The small molecule below binds the protein below.
Small molecule (SMILES): COc1ncc(C2CC2)nc1C(=O)NCCc1nc(-c2cccnc2)n[nH]1

Binding-site contacts:
Ligand atom C17 contacts residue ILE246 of chain 1.A at 3.4 Å (hydrophobic).
Ligand atom C16 contacts residue GLN280 of chain 1.A at 3.4 Å.
Ligand atom N9 contacts residue PHE283 of chain 1.A at 3.4 Å.
Ligand atom C24 contacts residue GLY282 of chain 1.A at 4.0 Å.
Ligand atom C12 contacts residue PHE283 of chain 1.A at 3.4 Å (hydrophobic).
Ligand atom C23 contacts residue PHE283 of chain 1.A at 3.9 Å (hydrophobic).
Ligand atom C7 contacts residue PHE283 of chain 1.A at 3.9 Å (hydrophobic).
Ligand atom C19 contacts residue TYR78 of chain 1.A at 3.4 Å (hydrophobic).
Ligand atom C23 contacts residue MET267 of chain 1.A at 3.7 Å (hydrophobic).
Ligand atom N5 contacts residue PHE283 of chain 1.A at 3.9 Å.
Ligand atom C12 contacts residue PHE250 of chain 1.A at 3.7 Å (hydrophobic).
Ligand atom C11 contacts residue PHE283 of chain 1.A at 3.5 Å (hydrophobic).
Ligand atom O15 contacts residue PHE283 of chain 1.A at 3.5 Å.
Ligand atom N6 contacts residue PHE283 of chain 1.A at 3.8 Å.
Ligand atom C10 contacts residue PHE283 of chain 1.A at 3.3 Å (hydrophobic).
Ligand atom N3 contacts residue PHE193 of chain 1.A at 3.9 Å.
Ligand atom N14 contacts residue PHE250 of chain 1.A at 3.6 Å.
Ligand atom N26 contacts residue ALA286 of chain 1.A at 3.5 Å.
Ligand atom C19 contacts residue ILE246 of chain 1.A at 3.5 Å (hydrophobic).
Ligand atom C24 contacts residue PHE283 of chain 1.A at 3.6 Å (hydrophobic).
Ligand atom C17 contacts residue VAL232 of chain 1.A at 3.9 Å (hydrophobic).
Ligand atom N6 contacts residue GLN280 of chain 1.A at 3.0 Å (h-bond).
Ligand atom N2 contacts residue LEU189 of chain 1.A at 3.6 Å.
Ligand atom C8 contacts residue ILE246 of chain 1.A at 3.9 Å (hydrophobic).
Ligand atom C16 contacts residue MET267 of chain 1.A at 3.9 Å (hydrophobic).
Ligand atom N14 contacts residue MET267 of chain 1.A at 3.9 Å.
Ligand atom N14 contacts residue PHE283 of chain 1.A at 3.8 Å.
Ligand atom N5 contacts residue MET267 of chain 1.A at 3.9 Å.
Ligand atom O15 contacts residue MET267 of chain 1.A at 3.8 Å.
Ligand atom C25 contacts residue PHE283 of chain 1.A at 3.6 Å (hydrophobic).
Ligand atom C20 contacts residue PHE250 of chain 1.A at 3.9 Å (hydrophobic).
Ligand atom O15 contacts residue PHE250 of chain 1.A at 3.9 Å.
Ligand atom C1 contacts residue LEU189 of chain 1.A at 3.8 Å (hydrophobic).
Ligand atom C21 contacts residue LEU189 of chain 1.A at 3.7 Å (hydrophobic).
Ligand atom C27 contacts residue VAL287 of chain 1.A at 3.8 Å (hydrophobic).
Ligand atom C16 contacts residue TYR247 of chain 1.A at 3.2 Å (hydrophobic).
Ligand atom C8 contacts residue PHE283 of chain 1.A at 3.7 Å (hydrophobic).
Ligand atom C25 contacts residue GLY282 of chain 1.A at 3.5 Å.
Ligand atom C7 contacts residue GLN280 of chain 1.A at 3.5 Å.
Ligand atom C18 contacts residue LEU229 of chain 1.A at 3.5 Å (hydrophobic).

Sequence of chain 1.A:
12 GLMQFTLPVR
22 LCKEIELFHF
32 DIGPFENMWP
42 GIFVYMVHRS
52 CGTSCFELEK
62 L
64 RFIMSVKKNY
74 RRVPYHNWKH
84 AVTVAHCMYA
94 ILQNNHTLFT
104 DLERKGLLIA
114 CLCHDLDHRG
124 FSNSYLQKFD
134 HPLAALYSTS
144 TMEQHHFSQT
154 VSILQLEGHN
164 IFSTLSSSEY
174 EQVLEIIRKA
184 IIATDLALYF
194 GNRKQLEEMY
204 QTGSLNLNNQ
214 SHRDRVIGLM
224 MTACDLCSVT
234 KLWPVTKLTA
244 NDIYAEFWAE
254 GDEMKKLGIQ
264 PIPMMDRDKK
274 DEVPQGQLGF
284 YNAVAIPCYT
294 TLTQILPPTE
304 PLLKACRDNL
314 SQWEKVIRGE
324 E